This protein binds this small molecule.
Small molecule (SMILES): Cc1sc2c(c1C)C(c1ccc(Cl)cc1)=N[C@@H](CC(=O)NCCOCCOCCOCCOCCC(=O)N[C@@H](CC(C)C)C(=O)N[C@H](C(=O)N[C@@H](Cc1ccccc1)C(=O)N[C@]1(C)CCCCCC/C=C\CCC[C@@](C)(C(=O)N[C@@H](CO)C(=O)N[C@@H](C)C(=O)N[C@@H](C)C(=O)O)NC(=O)[C@H](CC(C)C)NC(=O)[C@H](CCC(N)=O)NC(=O)[C@H](C)NC(=O)[C@H](CC3=CN=C4C=CC=CC34)NC(=O)[C@H](Cc3ccc(O)cc3)NC(=O)[C@H](CCC(=O)O)NC1=O)[C@@H](C)O)c1nnc(C)n1-2

Binding-site contacts:
Ligand atom CG contacts residue TYR79 of chain 1.A at 3.6 Å (hydrophobic).
Ligand atom CZ2 contacts residue MET66 of chain 1.A at 3.6 Å (hydrophobic).
Ligand atom CA contacts residue GLN84 of chain 1.A at 3.6 Å.
Ligand atom O contacts residue GLN84 of chain 1.A at 3.6 Å.
Ligand atom CG contacts residue HIS85 of chain 1.A at 3.8 Å.
Ligand atom CD contacts residue HIS67 of chain 1.A at 3.6 Å.
Ligand atom CB contacts residue GLN84 of chain 1.A at 3.7 Å.
Ligand atom CZ contacts residue ILE73 of chain 1.A at 3.3 Å (hydrophobic).
Ligand atom CD2 contacts residue GLY70 of chain 1.A at 3.7 Å.
Ligand atom CAQ contacts residue MET74 of chain 1.A at 3.8 Å (hydrophobic).
Ligand atom CD2 contacts residue HIS85 of chain 1.A at 3.5 Å.
Ligand atom CE2 contacts residue ILE73 of chain 1.A at 3.8 Å (hydrophobic).
Ligand atom CD1 contacts residue GLY70 of chain 1.A at 3.6 Å.
Ligand atom CD1 contacts residue TYR112 of chain 1.A at 3.4 Å (hydrophobic).
Ligand atom CH2 contacts residue ILE73 of chain 1.A at 3.8 Å (hydrophobic).
Ligand atom CB1 contacts residue MET66 of chain 1.A at 3.6 Å (hydrophobic).
Ligand atom O contacts residue LYS63 of chain 1.A at 3.7 Å.
Ligand atom CD1 contacts residue TYR79 of chain 1.A at 3.8 Å (hydrophobic).
Ligand atom C contacts residue GLN84 of chain 1.A at 3.5 Å.
Ligand atom CD1 contacts residue PRO108 of chain 1.A at 3.8 Å (hydrophobic).
Ligand atom CE2 contacts residue HIS85 of chain 1.A at 3.5 Å.
Ligand atom CH2 contacts residue LEU111 of chain 1.A at 3.6 Å (hydrophobic).
Ligand atom CE2 contacts residue GLY70 of chain 1.A at 3.4 Å.
Ligand atom O contacts residue VAL105 of chain 1.A at 3.6 Å.
Ligand atom CE1 contacts residue VAL87 of chain 1.A at 3.9 Å (hydrophobic).
Ligand atom CZ2 contacts residue GLY70 of chain 1.A at 3.6 Å.
Ligand atom NE1 contacts residue GLY70 of chain 1.A at 3.3 Å.
Ligand atom CB contacts residue TYR79 of chain 1.A at 3.6 Å (hydrophobic).
Ligand atom CD1 contacts residue GLN84 of chain 1.A at 3.5 Å.
Ligand atom CE2 contacts residue GLY70 of chain 1.A at 3.4 Å.
Ligand atom NE1 contacts residue MET66 of chain 1.A at 2.8 Å (h-bond).
Ligand atom CE1 contacts residue ILE73 of chain 1.A at 3.7 Å (hydrophobic).
Ligand atom CZ3 contacts residue ILE73 of chain 1.A at 3.7 Å (hydrophobic).
Ligand atom CE2 contacts residue MET66 of chain 1.A at 3.5 Å (hydrophobic).
Ligand atom CB contacts residue GLN84 of chain 1.A at 3.9 Å.
Ligand atom CD2 contacts residue MET66 of chain 1.A at 3.6 Å (hydrophobic).
Ligand atom N contacts residue GLN84 of chain 1.A at 2.9 Å (h-bond).
Ligand atom CD2 contacts residue GLN84 of chain 1.A at 3.7 Å.
Ligand atom OXT contacts residue LYS63 of chain 1.A at 3.8 Å.
Ligand atom CA contacts residue GLN84 of chain 1.A at 3.3 Å.

Sequence of chain 1.A:
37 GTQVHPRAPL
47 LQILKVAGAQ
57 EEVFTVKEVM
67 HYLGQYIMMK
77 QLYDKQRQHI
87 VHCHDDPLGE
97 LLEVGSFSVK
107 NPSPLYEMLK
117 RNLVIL